A protein and the small-molecule ligand that binds it are described below.
Small molecule (SMILES): C/C1=C2/N=C(/C=C3\N[C@H]([C@@H](C)C4=N[C@H]([C@H](CC(=O)O)[C@@]4(C)CCC(=O)O)[C@]4(C)N=C1[C@@H](CCC(=O)O)[C@]4(C)CC(=O)O)[C@H](CCC(=O)O)C3(C)C)[C@@H](CCC(=O)O)[C@]2(C)CC(=O)O

Sequence of chain 1.A:
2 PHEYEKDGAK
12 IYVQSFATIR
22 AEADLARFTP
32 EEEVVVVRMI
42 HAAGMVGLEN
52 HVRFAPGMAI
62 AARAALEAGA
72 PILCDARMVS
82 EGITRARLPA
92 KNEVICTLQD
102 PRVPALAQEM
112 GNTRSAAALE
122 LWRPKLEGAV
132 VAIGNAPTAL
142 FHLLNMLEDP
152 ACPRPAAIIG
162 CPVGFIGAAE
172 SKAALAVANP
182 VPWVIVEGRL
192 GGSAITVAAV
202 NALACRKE

Binding-site contacts:
Ligand atom O29 contacts residue ARG115 of chain 2.A at 2.8 Å (salt-bridge).
Ligand atom C57 contacts residue THR139 of chain 2.A at 3.4 Å.
Ligand atom O45 contacts residue ALA195 of chain 1.A at 3.4 Å.
Ligand atom O39 contacts residue ARG39 of chain 1.A at 3.3 Å (salt-bridge).
Ligand atom O62 contacts residue ARG115 of chain 2.A at 3.2 Å (salt-bridge).
Ligand atom C43 contacts residue ALA195 of chain 1.A at 3.4 Å (hydrophobic).
Ligand atom O52 contacts residue PHE166 of chain 2.A at 2.8 Å (h-bond).
Ligand atom O63 contacts residue SER116 of chain 2.A at 2.6 Å (h-bond).
Ligand atom N24 contacts residue TYR13 of chain 1.A at 3.4 Å (h-bond).
Ligand atom O33 contacts residue ARG78 of chain 2.A at 3.4 Å (salt-bridge).
Ligand atom O34 contacts residue ALA77 of chain 2.A at 3.0 Å.
Ligand atom O51 contacts residue SER16 of chain 1.A at 3.3 Å (h-bond).
Ligand atom O34 contacts residue ARG78 of chain 2.A at 2.9 Å (salt-bridge).
Ligand atom O45 contacts residue SER194 of chain 2.A at 2.8 Å (h-bond).
Ligand atom O45 contacts residue GLY193 of chain 2.A at 3.1 Å.
Ligand atom C47 contacts residue ASN136 of chain 2.A at 3.0 Å.
Ligand atom O28 contacts residue THR85 of chain 1.A at 2.9 Å (h-bond).
Ligand atom O52 contacts residue SER16 of chain 1.A at 2.8 Å (h-bond).
Ligand atom O58 contacts residue PRO138 of chain 2.A at 3.2 Å (h-bond).
Ligand atom C20 contacts residue ASN136 of chain 2.A at 3.3 Å.
Ligand atom O40 contacts residue ASN202 of chain 1.A at 2.8 Å (h-bond).
Ligand atom C35 contacts residue GLY83 of chain 1.A at 3.4 Å.
Ligand atom C49 contacts residue ILE167 of chain 2.A at 3.4 Å (hydrophobic).
Ligand atom O58 contacts residue THR139 of chain 2.A at 2.6 Å (h-bond).
Ligand atom C9 contacts residue ASN136 of chain 2.A at 3.5 Å.
Ligand atom C32 contacts residue LEU99 of chain 2.A at 3.4 Å (hydrophobic).
Ligand atom O40 contacts residue ARG39 of chain 1.A at 3.2 Å (salt-bridge).
Ligand atom O51 contacts residue HIS42 of chain 1.A at 3.0 Å.
Ligand atom O33 contacts residue GLN100 of chain 2.A at 2.5 Å (h-bond).
Ligand atom O52 contacts residue ILE167 of chain 2.A at 3.1 Å (h-bond).
Ligand atom N22 contacts residue ASN136 of chain 2.A at 3.2 Å (h-bond).
Ligand atom C54 contacts residue TYR13 of chain 1.A at 3.4 Å (hydrophobic).
Ligand atom C47 contacts residue VAL164 of chain 2.A at 2.8 Å (hydrophobic).
Ligand atom C46 contacts residue VAL164 of chain 2.A at 3.5 Å (hydrophobic).
Ligand atom C38 contacts residue ARG39 of chain 1.A at 3.5 Å.
Ligand atom C50 contacts residue SER16 of chain 1.A at 3.4 Å.
Ligand atom O33 contacts residue LEU99 of chain 2.A at 3.2 Å.
Ligand atom O58 contacts residue ALA137 of chain 2.A at 3.2 Å.
Ligand atom O51 contacts residue ILE12 of chain 1.A at 3.5 Å.
Ligand atom O44 contacts residue SER194 of chain 2.A at 2.6 Å (h-bond).

Sequence of chain 2.A:
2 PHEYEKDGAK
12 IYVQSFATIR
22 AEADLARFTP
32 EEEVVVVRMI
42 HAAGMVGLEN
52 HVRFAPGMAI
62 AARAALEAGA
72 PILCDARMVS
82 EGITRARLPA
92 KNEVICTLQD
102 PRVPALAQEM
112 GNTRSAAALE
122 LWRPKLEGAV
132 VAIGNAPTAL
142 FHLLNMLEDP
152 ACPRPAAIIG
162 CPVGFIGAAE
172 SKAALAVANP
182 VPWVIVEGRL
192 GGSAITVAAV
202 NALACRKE